Sequence of chain 1.E:
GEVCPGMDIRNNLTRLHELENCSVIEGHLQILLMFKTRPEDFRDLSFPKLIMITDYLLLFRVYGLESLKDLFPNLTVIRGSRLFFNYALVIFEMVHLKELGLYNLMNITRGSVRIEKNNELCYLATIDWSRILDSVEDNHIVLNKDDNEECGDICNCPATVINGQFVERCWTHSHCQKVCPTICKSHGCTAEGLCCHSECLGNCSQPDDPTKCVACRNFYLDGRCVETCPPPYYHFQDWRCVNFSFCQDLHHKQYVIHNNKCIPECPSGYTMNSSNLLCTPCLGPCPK

Sequence of chain 1.C:
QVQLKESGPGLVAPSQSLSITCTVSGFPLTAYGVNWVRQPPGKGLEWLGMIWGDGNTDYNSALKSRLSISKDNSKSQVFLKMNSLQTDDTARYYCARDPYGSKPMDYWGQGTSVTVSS

Binding-site contacts:
Ligand atom C2 contacts residue ASN255 of chain 1.E at 2.5 Å.
Ligand atom O3 contacts residue ASP234 of chain 1.E at 4.4 Å.
Ligand atom C4 contacts residue ASN255 of chain 1.E at 4.2 Å.
Ligand atom C6 contacts residue CYS253 of chain 1.E at 3.6 Å (hydrophobic).
Ligand atom C5 contacts residue ASN255 of chain 1.E at 3.6 Å.
Ligand atom O5 contacts residue ASN255 of chain 1.E at 2.4 Å (h-bond).
Ligand atom O6 contacts residue ASP54 of chain 1.C at 4.4 Å.
Ligand atom C6 contacts residue VAL254 of chain 1.E at 4.1 Å (hydrophobic).
Ligand atom O7 contacts residue ASN255 of chain 1.E at 3.6 Å (h-bond).
Ligand atom C7 contacts residue ASN255 of chain 1.E at 3.5 Å.
Ligand atom C1 contacts residue ASN255 of chain 1.E at 1.4 Å.
Ligand atom C3 contacts residue ASN255 of chain 1.E at 3.8 Å.
Ligand atom N2 contacts residue ASN255 of chain 1.E at 3.0 Å (h-bond).
Ligand atom C8 contacts residue SER257 of chain 1.E at 4.2 Å.
Ligand atom N2 contacts residue SER257 of chain 1.E at 4.1 Å.

This protein binds this small molecule.
Small molecule (SMILES): CC(=O)N[C@H]1[C@H](O[C@H]2[C@H](O)[C@@H](NC(C)=O)CO[C@@H]2CO[C@@H]2O[C@@H](C)[C@@H](O)[C@@H](O)[C@@H]2O)O[C@H](CO)[C@@H](O[C@@H]2O[C@H](CO)[C@@H](O)[C@H](O)[C@@H]2O)[C@@H]1O